Sequence of chain 1.A:
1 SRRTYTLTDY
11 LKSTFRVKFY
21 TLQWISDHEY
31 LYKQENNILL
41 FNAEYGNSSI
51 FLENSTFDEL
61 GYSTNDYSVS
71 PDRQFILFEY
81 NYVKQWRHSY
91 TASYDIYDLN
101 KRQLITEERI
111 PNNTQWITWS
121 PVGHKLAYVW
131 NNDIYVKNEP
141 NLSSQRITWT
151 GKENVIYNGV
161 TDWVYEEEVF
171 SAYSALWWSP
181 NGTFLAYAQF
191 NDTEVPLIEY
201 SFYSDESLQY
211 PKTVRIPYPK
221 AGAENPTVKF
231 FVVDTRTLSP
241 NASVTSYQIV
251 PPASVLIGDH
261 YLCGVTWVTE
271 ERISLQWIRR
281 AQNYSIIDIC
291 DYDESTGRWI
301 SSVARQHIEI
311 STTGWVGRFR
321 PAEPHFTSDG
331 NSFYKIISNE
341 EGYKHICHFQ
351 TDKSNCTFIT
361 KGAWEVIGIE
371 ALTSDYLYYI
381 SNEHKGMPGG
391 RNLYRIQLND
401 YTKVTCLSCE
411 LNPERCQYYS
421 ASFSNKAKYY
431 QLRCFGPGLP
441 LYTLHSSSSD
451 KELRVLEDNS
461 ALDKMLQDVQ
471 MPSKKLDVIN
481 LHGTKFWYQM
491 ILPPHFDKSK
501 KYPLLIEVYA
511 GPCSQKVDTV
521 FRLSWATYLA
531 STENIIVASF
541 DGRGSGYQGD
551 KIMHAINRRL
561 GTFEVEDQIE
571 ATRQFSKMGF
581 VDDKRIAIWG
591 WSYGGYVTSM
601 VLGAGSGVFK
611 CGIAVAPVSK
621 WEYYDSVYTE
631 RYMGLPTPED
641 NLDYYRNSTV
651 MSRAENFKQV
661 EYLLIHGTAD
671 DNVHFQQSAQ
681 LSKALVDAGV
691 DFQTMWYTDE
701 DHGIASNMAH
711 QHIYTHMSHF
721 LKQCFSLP

Binding-site contacts:
Ligand atom O5 contacts residue THR193 of chain 1.A at 3.9 Å.
Ligand atom C8 contacts residue GLN189 of chain 1.A at 4.4 Å.
Ligand atom O7 contacts residue THR193 of chain 1.A at 4.3 Å.
Ligand atom O7 contacts residue ASN191 of chain 1.A at 3.2 Å (h-bond).
Ligand atom C8 contacts residue GLU194 of chain 1.A at 3.7 Å.
Ligand atom C4 contacts residue ASN191 of chain 1.A at 4.2 Å.
Ligand atom O6 contacts residue THR193 of chain 1.A at 3.6 Å.
Ligand atom C7 contacts residue ILE156 of chain 1.A at 3.7 Å (hydrophobic).
Ligand atom O6 contacts residue GLU194 of chain 1.A at 2.6 Å (salt-bridge).
Ligand atom C3 contacts residue THR193 of chain 1.A at 4.5 Å.
Ligand atom C8 contacts residue THR150 of chain 1.A at 4.0 Å.
Ligand atom C7 contacts residue ASN191 of chain 1.A at 3.3 Å.
Ligand atom C1 contacts residue THR193 of chain 1.A at 3.4 Å.
Ligand atom C8 contacts residue ILE156 of chain 1.A at 3.6 Å (hydrophobic).
Ligand atom O7 contacts residue LYS229 of chain 1.A at 4.1 Å.
Ligand atom C1 contacts residue ASN191 of chain 1.A at 1.4 Å.
Ligand atom C2 contacts residue THR193 of chain 1.A at 4.4 Å.
Ligand atom N2 contacts residue ILE156 of chain 1.A at 3.6 Å.
Ligand atom O7 contacts residue ILE156 of chain 1.A at 4.4 Å.
Ligand atom C1 contacts residue ILE156 of chain 1.A at 4.4 Å (hydrophobic).
Ligand atom C2 contacts residue ASN191 of chain 1.A at 2.5 Å.
Ligand atom N2 contacts residue ASN191 of chain 1.A at 2.9 Å (h-bond).
Ligand atom C6 contacts residue THR193 of chain 1.A at 4.3 Å.
Ligand atom C6 contacts residue GLU194 of chain 1.A at 3.8 Å.
Ligand atom C5 contacts residue ASN191 of chain 1.A at 3.7 Å.
Ligand atom O5 contacts residue ASN191 of chain 1.A at 2.4 Å (h-bond).
Ligand atom O7 contacts residue GLN189 of chain 1.A at 4.1 Å.
Ligand atom C5 contacts residue THR193 of chain 1.A at 3.9 Å.
Ligand atom C3 contacts residue ASN191 of chain 1.A at 3.8 Å.

This protein binds this small molecule.
Small molecule (SMILES): CC(=O)N[C@H]1[C@H](O[C@H]2[C@H](O)[C@@H](NC(C)=O)CO[C@@H]2CO)O[C@H](CO)[C@@H](O)[C@@H]1O